A small-molecule ligand and the protein it binds are described below.
Small molecule (SMILES): C[C@H](Cc1ccccc1)N=O

Binding-site contacts:
Ligand atom C43 contacts residue VAL68 of chain 1.A at 4.5 Å (hydrophobic).
Ligand atom C41 contacts residue PHE43 of chain 1.A at 3.7 Å (hydrophobic).
Ligand atom C45 contacts residue HEM1 of chain 1.B at 3.9 Å.
Ligand atom C42 contacts residue ILE107 of chain 1.A at 4.0 Å (hydrophobic).
Ligand atom C42 contacts residue LEU29 of chain 1.A at 3.8 Å (hydrophobic).
Ligand atom O1 contacts residue HEM1 of chain 1.B at 2.6 Å.
Ligand atom C42 contacts residue VAL68 of chain 1.A at 4.2 Å (hydrophobic).
Ligand atom C48 contacts residue ALA64 of chain 1.A at 4.4 Å (hydrophobic).
Ligand atom N7 contacts residue HIS93 of chain 1.A at 4.0 Å.
Ligand atom O1 contacts residue VAL68 of chain 1.A at 3.2 Å.
Ligand atom C46 contacts residue ALA64 of chain 1.A at 3.7 Å (hydrophobic).
Ligand atom N7 contacts residue VAL68 of chain 1.A at 4.1 Å.
Ligand atom C45 contacts residue PHE43 of chain 1.A at 3.7 Å (hydrophobic).
Ligand atom N7 contacts residue HEM1 of chain 1.B at 1.9 Å.
Ligand atom C46 contacts residue PHE46 of chain 1.A at 4.3 Å (hydrophobic).
Ligand atom C47 contacts residue ALA64 of chain 1.A at 4.2 Å (hydrophobic).
Ligand atom C41 contacts residue HEM1 of chain 1.B at 3.0 Å.
Ligand atom C49 contacts residue THR67 of chain 1.A at 4.0 Å.
Ligand atom C44 contacts residue HEM1 of chain 1.B at 4.0 Å.
Ligand atom C49 contacts residue ALA64 of chain 1.A at 4.1 Å (hydrophobic).
Ligand atom C45 contacts residue ALA64 of chain 1.A at 3.3 Å (hydrophobic).
Ligand atom C43 contacts residue PHE43 of chain 1.A at 3.9 Å (hydrophobic).
Ligand atom C49 contacts residue HEM1 of chain 1.B at 3.5 Å.
Ligand atom C43 contacts residue ALA64 of chain 1.A at 3.9 Å (hydrophobic).
Ligand atom C46 contacts residue ARG45 of chain 1.A at 4.3 Å.
Ligand atom C45 contacts residue PHE46 of chain 1.A at 4.0 Å (hydrophobic).
Ligand atom C44 contacts residue PHE43 of chain 1.A at 4.2 Å (hydrophobic).
Ligand atom C42 contacts residue PHE43 of chain 1.A at 3.9 Å (hydrophobic).
Ligand atom C47 contacts residue HEM1 of chain 1.B at 3.8 Å.
Ligand atom C43 contacts residue HEM1 of chain 1.B at 4.2 Å.
Ligand atom C46 contacts residue HEM1 of chain 1.B at 3.4 Å.
Ligand atom C44 contacts residue ALA64 of chain 1.A at 3.6 Å (hydrophobic).
Ligand atom C48 contacts residue HEM1 of chain 1.B at 3.6 Å.
Ligand atom C48 contacts residue THR67 of chain 1.A at 3.8 Å.
Ligand atom C42 contacts residue HEM1 of chain 1.B at 3.4 Å.

Sequence of chain 1.A:
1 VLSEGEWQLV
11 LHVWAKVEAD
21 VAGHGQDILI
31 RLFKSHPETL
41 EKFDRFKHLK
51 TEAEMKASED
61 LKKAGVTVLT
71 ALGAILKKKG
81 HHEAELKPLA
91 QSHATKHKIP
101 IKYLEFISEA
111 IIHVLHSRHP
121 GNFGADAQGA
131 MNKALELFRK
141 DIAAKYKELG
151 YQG